This protein binds this small molecule.
Small molecule (SMILES): CC(C)CCC[C@@H](C)[C@H]1CC[C@H]2[C@@H]3CC=C4C[C@@H](O)CC[C@]4(C)[C@H]3CC[C@]12C

Sequence of chain 1.C:
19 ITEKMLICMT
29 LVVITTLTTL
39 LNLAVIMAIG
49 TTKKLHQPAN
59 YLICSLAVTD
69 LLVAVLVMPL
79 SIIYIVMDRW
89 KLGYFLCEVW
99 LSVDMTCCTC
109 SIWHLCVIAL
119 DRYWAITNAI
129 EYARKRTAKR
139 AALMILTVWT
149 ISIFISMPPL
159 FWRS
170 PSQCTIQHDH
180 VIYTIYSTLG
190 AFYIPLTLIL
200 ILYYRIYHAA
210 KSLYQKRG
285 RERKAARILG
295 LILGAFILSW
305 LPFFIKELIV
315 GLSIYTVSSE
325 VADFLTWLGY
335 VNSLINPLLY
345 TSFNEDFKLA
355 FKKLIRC

Binding-site contacts:
Ligand atom C16 contacts residue ILE339 of chain 1.C at 4.4 Å (hydrophobic).
Ligand atom C3 contacts residue SER346 of chain 1.C at 3.3 Å.
Ligand atom C26 contacts residue LEU332 of chain 1.C at 3.6 Å (hydrophobic).
Ligand atom C27 contacts residue VAL335 of chain 1.C at 3.7 Å (hydrophobic).
Ligand atom C7 contacts residue LEU342 of chain 1.C at 4.0 Å (hydrophobic).
Ligand atom C24 contacts residue LEU302 of chain 1.C at 4.1 Å (hydrophobic).
Ligand atom O1 contacts residue SER346 of chain 1.C at 3.7 Å.
Ligand atom C25 contacts residue VAL335 of chain 1.C at 4.4 Å (hydrophobic).
Ligand atom C6 contacts residue LEU342 of chain 1.C at 4.2 Å (hydrophobic).
Ligand atom C11 contacts residue LEU295 of chain 1.C at 3.7 Å (hydrophobic).
Ligand atom C26 contacts residue LEU302 of chain 1.C at 4.2 Å (hydrophobic).
Ligand atom C2 contacts residue PHE347 of chain 1.C at 3.6 Å (hydrophobic).
Ligand atom C2 contacts residue SER346 of chain 1.C at 3.2 Å.
Ligand atom C23 contacts residue ILE339 of chain 1.C at 4.5 Å (hydrophobic).
Ligand atom C27 contacts residue ILE339 of chain 1.C at 3.6 Å (hydrophobic).
Ligand atom C23 contacts residue LEU302 of chain 1.C at 4.5 Å (hydrophobic).
Ligand atom C26 contacts residue VAL335 of chain 1.C at 4.1 Å (hydrophobic).
Ligand atom C1 contacts residue PHE347 of chain 1.C at 3.8 Å (hydrophobic).
Ligand atom C12 contacts residue LEU295 of chain 1.C at 3.6 Å (hydrophobic).
Ligand atom C1 contacts residue SER346 of chain 1.C at 3.7 Å.
Ligand atom C25 contacts residue LEU302 of chain 1.C at 3.7 Å (hydrophobic).